Binding-site contacts:
Ligand atom O5 contacts residue ARG345 of chain 1.B at 2.7 Å (salt-bridge).
Ligand atom C6 contacts residue DTP1 of chain 1.J at 3.4 Å.
Ligand atom O3 contacts residue VAL11 of chain 1.A at 3.4 Å (h-bond).
Ligand atom C7 contacts residue ARG345 of chain 1.B at 3.3 Å.
Ligand atom O12 contacts residue DTP1 of chain 1.J at 2.4 Å (h-bond).
Ligand atom O15 contacts residue LYS417 of chain 2.A at 3.2 Å (salt-bridge).
Ligand atom O4 contacts residue ARG345 of chain 1.B at 3.0 Å (salt-bridge).
Ligand atom O8 contacts residue LYS10 of chain 1.A at 3.3 Å (salt-bridge).
Ligand atom C2 contacts residue ARG345 of chain 1.B at 3.5 Å.
Ligand atom N3 contacts residue TYR49 of chain 1.B at 3.2 Å (h-bond).
Ligand atom O9 contacts residue LYS10 of chain 1.A at 3.4 Å.
Ligand atom N4 contacts residue ILE12 of chain 1.A at 3.4 Å.
Ligand atom C2 contacts residue LYS10 of chain 1.A at 3.3 Å.
Ligand atom C9 contacts residue ARG345 of chain 1.B at 3.3 Å.
Ligand atom O9 contacts residue MG1 of chain 1.F at 2.2 Å.
Ligand atom C5 contacts residue ARG345 of chain 1.B at 3.4 Å.
Ligand atom O8 contacts residue ARG345 of chain 1.B at 2.8 Å (salt-bridge).
Ligand atom O15 contacts residue LYS349 of chain 1.B at 2.9 Å (salt-bridge).
Ligand atom O14 contacts residue LYS417 of chain 2.A at 2.7 Å (salt-bridge).
Ligand atom C10 contacts residue VAL50 of chain 1.B at 3.3 Å (hydrophobic).
Ligand atom C8 contacts residue DTP1 of chain 1.J at 3.1 Å.
Ligand atom O11 contacts residue VAL272 of chain 1.B at 3.3 Å.
Ligand atom C10 contacts residue ILE12 of chain 1.A at 3.3 Å (hydrophobic).
Ligand atom O9 contacts residue DTP1 of chain 1.J at 3.0 Å (h-bond).
Ligand atom N2 contacts residue ARG345 of chain 1.B at 3.4 Å.
Ligand atom C4 contacts residue DTP1 of chain 1.J at 3.4 Å.
Ligand atom O3 contacts residue DTP1 of chain 1.J at 2.7 Å (h-bond).
Ligand atom O6 contacts residue ARG39 of chain 1.A at 2.9 Å (salt-bridge).
Ligand atom N2 contacts residue LYS10 of chain 1.A at 3.4 Å (salt-bridge).
Ligand atom C10 contacts residue TYR49 of chain 1.B at 3.2 Å (hydrophobic).
Ligand atom O1 contacts residue ASN31 of chain 1.A at 2.7 Å (h-bond).
Ligand atom O12 contacts residue MG1 of chain 1.F at 2.4 Å.
Ligand atom O14 contacts residue MG1 of chain 1.F at 2.2 Å.
Ligand atom N1 contacts residue ASN31 of chain 1.A at 2.9 Å (h-bond).
Ligand atom N3 contacts residue ARG39 of chain 1.A at 3.0 Å (salt-bridge).
Ligand atom O2 contacts residue VAL11 of chain 1.A at 2.5 Å (h-bond).
Ligand atom O14 contacts residue DTP1 of chain 1.J at 2.9 Å (h-bond).
Ligand atom O2 contacts residue ILE12 of chain 1.A at 3.2 Å.
Ligand atom O6 contacts residue GLN36 of chain 1.A at 3.1 Å (h-bond).
Ligand atom O1 contacts residue LYS10 of chain 1.A at 2.5 Å (salt-bridge).

Sequence of chain 1.A:
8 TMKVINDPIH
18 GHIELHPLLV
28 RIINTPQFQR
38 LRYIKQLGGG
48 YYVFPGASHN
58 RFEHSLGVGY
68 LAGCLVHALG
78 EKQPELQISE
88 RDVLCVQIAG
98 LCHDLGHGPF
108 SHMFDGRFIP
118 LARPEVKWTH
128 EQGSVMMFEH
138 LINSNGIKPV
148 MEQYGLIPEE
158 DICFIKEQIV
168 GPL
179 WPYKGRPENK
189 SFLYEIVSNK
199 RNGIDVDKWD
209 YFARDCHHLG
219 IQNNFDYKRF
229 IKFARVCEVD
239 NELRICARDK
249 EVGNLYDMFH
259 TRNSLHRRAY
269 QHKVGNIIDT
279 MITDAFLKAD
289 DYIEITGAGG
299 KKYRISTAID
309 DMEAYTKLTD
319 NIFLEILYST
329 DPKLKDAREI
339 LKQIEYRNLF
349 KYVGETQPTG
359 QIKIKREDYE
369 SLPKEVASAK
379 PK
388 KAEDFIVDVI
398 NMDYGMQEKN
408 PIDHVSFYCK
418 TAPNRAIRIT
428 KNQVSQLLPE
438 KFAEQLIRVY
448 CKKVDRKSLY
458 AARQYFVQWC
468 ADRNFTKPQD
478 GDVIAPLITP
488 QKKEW

Sequence of chain 2.A:
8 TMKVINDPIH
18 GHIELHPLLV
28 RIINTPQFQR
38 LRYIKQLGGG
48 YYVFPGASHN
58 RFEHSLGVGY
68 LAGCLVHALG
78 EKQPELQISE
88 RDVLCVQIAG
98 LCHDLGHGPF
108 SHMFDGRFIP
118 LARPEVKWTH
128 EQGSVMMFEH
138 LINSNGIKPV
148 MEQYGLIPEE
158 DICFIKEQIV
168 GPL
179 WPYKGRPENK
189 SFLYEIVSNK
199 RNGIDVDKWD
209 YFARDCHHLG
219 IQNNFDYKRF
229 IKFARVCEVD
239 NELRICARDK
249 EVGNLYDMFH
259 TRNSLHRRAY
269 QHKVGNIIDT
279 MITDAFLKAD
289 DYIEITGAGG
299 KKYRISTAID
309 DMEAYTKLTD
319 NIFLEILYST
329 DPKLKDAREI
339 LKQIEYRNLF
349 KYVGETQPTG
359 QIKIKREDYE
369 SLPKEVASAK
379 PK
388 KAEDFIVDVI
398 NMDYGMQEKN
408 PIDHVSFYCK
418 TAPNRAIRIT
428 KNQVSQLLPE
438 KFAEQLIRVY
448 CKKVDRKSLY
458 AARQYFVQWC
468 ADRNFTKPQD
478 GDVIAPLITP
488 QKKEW

Sequence of chain 1.B:
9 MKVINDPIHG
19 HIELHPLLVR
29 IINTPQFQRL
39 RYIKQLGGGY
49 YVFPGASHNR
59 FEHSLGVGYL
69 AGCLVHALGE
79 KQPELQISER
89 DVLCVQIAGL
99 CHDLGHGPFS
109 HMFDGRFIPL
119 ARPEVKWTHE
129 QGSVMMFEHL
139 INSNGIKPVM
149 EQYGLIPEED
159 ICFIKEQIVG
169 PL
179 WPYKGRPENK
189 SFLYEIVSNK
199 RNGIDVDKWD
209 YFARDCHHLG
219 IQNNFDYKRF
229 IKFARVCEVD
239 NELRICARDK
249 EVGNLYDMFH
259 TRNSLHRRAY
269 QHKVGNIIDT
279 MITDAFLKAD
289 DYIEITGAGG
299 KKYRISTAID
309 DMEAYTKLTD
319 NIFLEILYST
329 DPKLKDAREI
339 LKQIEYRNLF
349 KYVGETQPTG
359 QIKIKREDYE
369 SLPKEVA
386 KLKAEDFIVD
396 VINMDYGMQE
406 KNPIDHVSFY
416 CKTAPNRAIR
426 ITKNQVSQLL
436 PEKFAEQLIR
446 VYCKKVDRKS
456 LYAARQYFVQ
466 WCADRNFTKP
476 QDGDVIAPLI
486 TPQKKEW

A protein and the small-molecule ligand that binds it are described below.
Small molecule (SMILES): O=c1[nH]c(=O)c2ncn([C@@H]3O[C@H](COP(=O)(O)OP(=O)(O)OP(=O)(O)O)[C@@H](O)[C@H]3O)c2[nH]1